The small molecule below binds the protein below.
Small molecule (SMILES): O=C1CCCCN1

Sequence of chain 1.A:
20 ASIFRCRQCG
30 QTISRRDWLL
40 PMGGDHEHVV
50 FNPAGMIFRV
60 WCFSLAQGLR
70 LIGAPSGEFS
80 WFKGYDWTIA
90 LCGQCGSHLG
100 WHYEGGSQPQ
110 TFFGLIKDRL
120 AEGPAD

Binding-site contacts:
Ligand atom C04 contacts residue TRP80 of chain 1.A at 3.3 Å (hydrophobic).
Ligand atom C02 contacts residue PHE78 of chain 1.A at 3.5 Å (hydrophobic).
Ligand atom O05 contacts residue TRP86 of chain 1.A at 3.7 Å.
Ligand atom C06 contacts residue TRP100 of chain 1.A at 3.6 Å (hydrophobic).
Ligand atom C04 contacts residue TRP86 of chain 1.A at 3.7 Å (hydrophobic).
Ligand atom C06 contacts residue TRP80 of chain 1.A at 3.6 Å (hydrophobic).
Ligand atom C04 contacts residue PHE78 of chain 1.A at 3.9 Å (hydrophobic).
Ligand atom C04 contacts residue SER79 of chain 1.A at 4.0 Å.
Ligand atom C04 contacts residue TYR102 of chain 1.A at 3.5 Å (hydrophobic).
Ligand atom C02 contacts residue PRO52 of chain 1.A at 4.5 Å (hydrophobic).
Ligand atom C06 contacts residue TRP86 of chain 1.A at 3.7 Å (hydrophobic).
Ligand atom C07 contacts residue TRP86 of chain 1.A at 3.8 Å (hydrophobic).
Ligand atom O05 contacts residue PHE78 of chain 1.A at 4.0 Å.
Ligand atom N03 contacts residue SER79 of chain 1.A at 3.9 Å.
Ligand atom C08 contacts residue TRP80 of chain 1.A at 3.8 Å (hydrophobic).
Ligand atom C08 contacts residue ASN51 of chain 1.A at 4.2 Å.
Ligand atom C07 contacts residue TRP80 of chain 1.A at 4.2 Å (hydrophobic).
Ligand atom C08 contacts residue TRP100 of chain 1.A at 4.4 Å (hydrophobic).
Ligand atom N03 contacts residue TRP80 of chain 1.A at 3.3 Å.
Ligand atom C02 contacts residue TRP80 of chain 1.A at 3.5 Å (hydrophobic).
Ligand atom C02 contacts residue ASN51 of chain 1.A at 4.4 Å.
Ligand atom N03 contacts residue PHE78 of chain 1.A at 2.9 Å (h-bond).
Ligand atom O05 contacts residue TYR102 of chain 1.A at 2.8 Å (h-bond).
Ligand atom C06 contacts residue TYR102 of chain 1.A at 3.5 Å (hydrophobic).
Ligand atom O05 contacts residue SER79 of chain 1.A at 3.5 Å.
Ligand atom C07 contacts residue TRP100 of chain 1.A at 3.3 Å (hydrophobic).
Ligand atom O05 contacts residue TRP80 of chain 1.A at 2.9 Å (h-bond).
Ligand atom N03 contacts residue TRP86 of chain 1.A at 4.2 Å.